Sequence of chain 1.C:
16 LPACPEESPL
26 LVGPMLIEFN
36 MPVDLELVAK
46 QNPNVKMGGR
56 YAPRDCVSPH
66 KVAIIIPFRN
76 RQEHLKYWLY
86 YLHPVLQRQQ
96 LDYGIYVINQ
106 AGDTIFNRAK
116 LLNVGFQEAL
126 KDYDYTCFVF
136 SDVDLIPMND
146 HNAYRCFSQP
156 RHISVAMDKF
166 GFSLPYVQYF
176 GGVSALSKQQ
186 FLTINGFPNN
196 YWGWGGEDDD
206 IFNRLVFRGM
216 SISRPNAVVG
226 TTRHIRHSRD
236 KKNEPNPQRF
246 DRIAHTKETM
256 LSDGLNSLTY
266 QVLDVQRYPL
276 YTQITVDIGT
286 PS

Binding-site contacts:
Ligand atom N1 contacts residue PHE111 of chain 1.C at 3.3 Å.
Ligand atom PB contacts residue MN1 of chain 1.BA at 3.3 Å.
Ligand atom O2 contacts residue PHE73 of chain 1.C at 3.3 Å.
Ligand atom O3A contacts residue TRP199 of chain 1.C at 3.6 Å (h-bond).
Ligand atom O1A contacts residue ARG76 of chain 1.C at 3.0 Å (salt-bridge).
Ligand atom O2A contacts residue ARG76 of chain 1.C at 3.2 Å (salt-bridge).
Ligand atom O3' contacts residue ASP139 of chain 1.C at 3.3 Å (salt-bridge).
Ligand atom O2 contacts residue ARG76 of chain 1.C at 3.4 Å.
Ligand atom C5 contacts residue ASP235 of chain 1.C at 3.5 Å.
Ligand atom C4' contacts residue ARG234 of chain 1.C at 3.5 Å.
Ligand atom C2B contacts residue PRO72 of chain 1.C at 3.5 Å (hydrophobic).
Ligand atom O1A contacts residue HIS232 of chain 1.C at 3.1 Å (h-bond).
Ligand atom O3B contacts residue MN1 of chain 1.BA at 2.0 Å.
Ligand atom PA contacts residue MN1 of chain 1.BA at 3.4 Å.
Ligand atom O4 contacts residue ASP235 of chain 1.C at 3.1 Å.
Ligand atom O3B contacts residue HIS229 of chain 1.C at 3.2 Å (h-bond).
Ligand atom N3 contacts residue ARG74 of chain 1.C at 2.8 Å (salt-bridge).
Ligand atom O1B contacts residue GOL1 of chain 1.IA at 3.2 Å (h-bond).
Ligand atom O3' contacts residue ASP137 of chain 1.C at 3.1 Å.
Ligand atom O1A contacts residue ASP139 of chain 1.C at 3.2 Å (salt-bridge).
Ligand atom C4 contacts residue ASP235 of chain 1.C at 3.4 Å.
Ligand atom C6 contacts residue PHE111 of chain 1.C at 3.3 Å (hydrophobic).
Ligand atom O4' contacts residue PHE111 of chain 1.C at 3.5 Å.
Ligand atom C2 contacts residue PHE111 of chain 1.C at 3.6 Å (hydrophobic).
Ligand atom O2A contacts residue ASP235 of chain 1.C at 3.5 Å (salt-bridge).
Ligand atom O1A contacts residue MN1 of chain 1.BA at 2.2 Å.
Ligand atom C5B contacts residue GOL1 of chain 1.IA at 3.6 Å.
Ligand atom O2A contacts residue HIS232 of chain 1.C at 3.5 Å.
Ligand atom O2' contacts residue PRO72 of chain 1.C at 2.7 Å (h-bond).
Ligand atom C1B contacts residue PRO72 of chain 1.C at 3.5 Å (hydrophobic).
Ligand atom C4B contacts residue ASP137 of chain 1.C at 3.2 Å.
Ligand atom O1B contacts residue TRP199 of chain 1.C at 2.7 Å (h-bond).
Ligand atom O2 contacts residue ARG74 of chain 1.C at 3.0 Å (salt-bridge).
Ligand atom C1B contacts residue PHE111 of chain 1.C at 3.6 Å (hydrophobic).
Ligand atom O2B contacts residue HIS232 of chain 1.C at 3.5 Å.
Ligand atom O3' contacts residue VAL138 of chain 1.C at 3.5 Å (h-bond).
Ligand atom O2' contacts residue VAL138 of chain 1.C at 3.0 Å (h-bond).
Ligand atom O3B contacts residue LYS164 of chain 1.C at 3.1 Å (salt-bridge).
Ligand atom O3B contacts residue HIS232 of chain 1.C at 3.4 Å (h-bond).
Ligand atom O3A contacts residue GOL1 of chain 1.IA at 3.0 Å (h-bond).

A protein and the small-molecule ligand that binds it are described below.
Small molecule (SMILES): NCCCCCCO[P](=O)(O)O[P](=O)(O)OC[C@H]1O[C@@H](n2ccc(=O)[nH]c2=O)[C@H](O)[C@@H]1O